This protein binds this small molecule.
Small molecule (SMILES): CC(=O)N[C@@H]1[C@@H](O)[C@H](O)[C@@H](CO)O[C@H]1O

Binding-site contacts:
Ligand atom C7 contacts residue TYR120 of chain 1.B at 4.3 Å (hydrophobic).
Ligand atom C1 contacts residue ASN119 of chain 1.B at 1.4 Å.
Ligand atom C8 contacts residue TYR120 of chain 1.B at 4.4 Å (hydrophobic).
Ligand atom C4 contacts residue ASN119 of chain 1.B at 4.2 Å.
Ligand atom N2 contacts residue ASN119 of chain 1.B at 2.9 Å (h-bond).
Ligand atom C8 contacts residue ASN119 of chain 1.B at 3.2 Å.
Ligand atom C5 contacts residue ASN119 of chain 1.B at 3.7 Å.
Ligand atom O5 contacts residue ASN119 of chain 1.B at 2.4 Å (h-bond).
Ligand atom O7 contacts residue ASN119 of chain 1.B at 3.9 Å.
Ligand atom C7 contacts residue ASN119 of chain 1.B at 3.2 Å.
Ligand atom O7 contacts residue TYR120 of chain 1.B at 3.6 Å (h-bond).
Ligand atom C2 contacts residue ASN119 of chain 1.B at 2.5 Å.
Ligand atom C3 contacts residue ASN119 of chain 1.B at 3.8 Å.

Sequence of chain 1.B:
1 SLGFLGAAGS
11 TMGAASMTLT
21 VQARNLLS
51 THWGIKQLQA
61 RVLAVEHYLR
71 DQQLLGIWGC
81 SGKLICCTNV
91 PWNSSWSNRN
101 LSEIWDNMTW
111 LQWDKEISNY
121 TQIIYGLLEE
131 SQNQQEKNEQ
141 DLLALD